The small molecule below binds the protein below.
Small molecule (SMILES): CC(=O)N[C@@H]1[C@@H](O)[C@H](O)[C@@H](CO)O[C@H]1O

Sequence of chain 1.A:
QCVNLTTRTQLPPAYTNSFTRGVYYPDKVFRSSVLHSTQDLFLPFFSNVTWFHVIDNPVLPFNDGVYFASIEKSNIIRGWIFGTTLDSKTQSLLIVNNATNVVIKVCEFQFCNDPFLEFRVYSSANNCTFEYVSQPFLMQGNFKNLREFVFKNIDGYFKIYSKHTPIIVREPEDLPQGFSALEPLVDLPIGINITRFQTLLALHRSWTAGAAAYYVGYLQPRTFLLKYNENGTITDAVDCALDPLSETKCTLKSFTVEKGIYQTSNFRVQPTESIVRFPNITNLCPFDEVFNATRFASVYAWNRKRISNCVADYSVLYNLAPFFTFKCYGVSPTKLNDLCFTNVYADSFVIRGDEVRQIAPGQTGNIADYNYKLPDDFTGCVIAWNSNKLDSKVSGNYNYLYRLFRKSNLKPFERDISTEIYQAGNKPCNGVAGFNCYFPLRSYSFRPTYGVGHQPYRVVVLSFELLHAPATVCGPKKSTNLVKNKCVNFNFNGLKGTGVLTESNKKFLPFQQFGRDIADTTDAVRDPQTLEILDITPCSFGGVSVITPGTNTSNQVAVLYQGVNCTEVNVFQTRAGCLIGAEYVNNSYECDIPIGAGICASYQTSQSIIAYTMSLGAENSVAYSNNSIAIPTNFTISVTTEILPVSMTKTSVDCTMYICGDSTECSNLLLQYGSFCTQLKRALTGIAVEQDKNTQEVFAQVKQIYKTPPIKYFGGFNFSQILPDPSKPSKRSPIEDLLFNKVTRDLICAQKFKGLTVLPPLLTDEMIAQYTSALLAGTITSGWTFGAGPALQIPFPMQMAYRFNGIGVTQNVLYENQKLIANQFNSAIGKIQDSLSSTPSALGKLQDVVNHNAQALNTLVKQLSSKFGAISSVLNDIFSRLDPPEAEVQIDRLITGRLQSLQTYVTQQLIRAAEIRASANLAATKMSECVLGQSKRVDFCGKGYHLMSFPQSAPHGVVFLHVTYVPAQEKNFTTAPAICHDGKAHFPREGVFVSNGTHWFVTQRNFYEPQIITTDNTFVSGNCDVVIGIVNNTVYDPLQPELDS

Binding-site contacts:
Ligand atom N2 contacts residue VAL364 of chain 1.A at 4.5 Å.
Ligand atom C7 contacts residue VAL364 of chain 1.A at 4.2 Å (hydrophobic).
Ligand atom C7 contacts residue ASN367 of chain 1.A at 4.1 Å.
Ligand atom C7 contacts residue ASP336 of chain 1.A at 3.6 Å.
Ligand atom O3 contacts residue VAL364 of chain 1.A at 3.4 Å.
Ligand atom C2 contacts residue LEU368 of chain 1.A at 4.1 Å (hydrophobic).
Ligand atom N2 contacts residue LEU368 of chain 1.A at 3.5 Å.
Ligand atom C3 contacts residue ASN340 of chain 1.A at 3.8 Å.
Ligand atom C2 contacts residue ASN367 of chain 1.A at 4.1 Å.
Ligand atom N2 contacts residue ASN367 of chain 1.A at 3.5 Å (h-bond).
Ligand atom C2 contacts residue ASP336 of chain 1.A at 3.6 Å.
Ligand atom C8 contacts residue LEU368 of chain 1.A at 4.0 Å (hydrophobic).
Ligand atom C5 contacts residue ASN340 of chain 1.A at 3.6 Å.
Ligand atom C1 contacts residue ASN340 of chain 1.A at 1.4 Å.
Ligand atom N2 contacts residue ASN340 of chain 1.A at 3.0 Å (h-bond).
Ligand atom C8 contacts residue PHE339 of chain 1.A at 3.6 Å (hydrophobic).
Ligand atom O5 contacts residue ASN340 of chain 1.A at 2.3 Å (h-bond).
Ligand atom C4 contacts residue ASN340 of chain 1.A at 4.2 Å.
Ligand atom C7 contacts residue ASN340 of chain 1.A at 3.7 Å.
Ligand atom C8 contacts residue VAL364 of chain 1.A at 3.9 Å (hydrophobic).
Ligand atom O7 contacts residue PHE335 of chain 1.A at 4.1 Å.
Ligand atom C4 contacts residue ASN367 of chain 1.A at 3.8 Å.
Ligand atom O7 contacts residue VAL364 of chain 1.A at 4.3 Å.
Ligand atom C1 contacts residue ASP336 of chain 1.A at 3.8 Å.
Ligand atom C7 contacts residue PHE335 of chain 1.A at 4.3 Å (hydrophobic).
Ligand atom C3 contacts residue ASN367 of chain 1.A at 3.3 Å.
Ligand atom C3 contacts residue LEU368 of chain 1.A at 4.2 Å (hydrophobic).
Ligand atom C2 contacts residue ASN340 of chain 1.A at 2.5 Å.
Ligand atom O5 contacts residue ASP336 of chain 1.A at 4.3 Å.
Ligand atom O4 contacts residue ASN367 of chain 1.A at 3.1 Å (h-bond).
Ligand atom C1 contacts residue LEU368 of chain 1.A at 3.9 Å (hydrophobic).
Ligand atom C8 contacts residue PHE335 of chain 1.A at 3.8 Å (hydrophobic).
Ligand atom O7 contacts residue ASP336 of chain 1.A at 3.0 Å (salt-bridge).
Ligand atom C8 contacts residue ASN367 of chain 1.A at 4.3 Å.
Ligand atom C8 contacts residue ASN340 of chain 1.A at 4.2 Å.
Ligand atom O3 contacts residue ASN367 of chain 1.A at 3.1 Å (h-bond).
Ligand atom N2 contacts residue ASP336 of chain 1.A at 4.0 Å.
Ligand atom O7 contacts residue ASN340 of chain 1.A at 4.0 Å.